Binding-site contacts:
Ligand atom N3 contacts residue TYR185 of chain 1.F at 3.4 Å.
Ligand atom O3G contacts residue GLU331 of chain 1.F at 1.9 Å (salt-bridge).
Ligand atom O1A contacts residue GLU331 of chain 1.F at 3.4 Å.
Ligand atom PG contacts residue MG1 of chain 1.U at 3.5 Å.
Ligand atom C2 contacts residue TYR185 of chain 1.F at 3.3 Å (hydrophobic).
Ligand atom O1G contacts residue ARG202 of chain 1.F at 3.6 Å.
Ligand atom O2' contacts residue HIS239 of chain 1.F at 2.9 Å (h-bond).
Ligand atom O3' contacts residue ASP200 of chain 1.F at 3.5 Å (salt-bridge).
Ligand atom O2G contacts residue GLU331 of chain 1.F at 3.4 Å (salt-bridge).
Ligand atom O2A contacts residue LYS74 of chain 1.F at 3.7 Å.
Ligand atom O3' contacts residue THR241 of chain 1.F at 2.2 Å (h-bond).
Ligand atom N1 contacts residue LEU186 of chain 1.F at 2.8 Å (h-bond).
Ligand atom C5 contacts residue GLN183 of chain 1.F at 3.8 Å.
Ligand atom C3' contacts residue THR241 of chain 1.F at 3.6 Å.
Ligand atom PG contacts residue ASP318 of chain 1.F at 3.3 Å.
Ligand atom O1B contacts residue GLU331 of chain 1.F at 2.8 Å (salt-bridge).
Ligand atom N7 contacts residue LYS150 of chain 1.F at 3.6 Å.
Ligand atom N3 contacts residue LYS198 of chain 1.F at 2.8 Å (salt-bridge).
Ligand atom O3G contacts residue MG1 of chain 1.U at 1.9 Å.
Ligand atom O1B contacts residue LYS74 of chain 1.F at 3.8 Å.
Ligand atom O1B contacts residue MG1 of chain 1.U at 2.4 Å.
Ligand atom N6 contacts residue GLN183 of chain 1.F at 3.0 Å (h-bond).
Ligand atom C2 contacts residue LYS198 of chain 1.F at 3.2 Å.
Ligand atom C2 contacts residue LEU186 of chain 1.F at 3.3 Å (hydrophobic).
Ligand atom PB contacts residue MG1 of chain 1.U at 3.7 Å.
Ligand atom O3G contacts residue ASN333 of chain 1.F at 2.8 Å (h-bond).
Ligand atom C6 contacts residue LYS184 of chain 1.F at 3.4 Å.
Ligand atom N6 contacts residue LYS184 of chain 1.F at 2.4 Å (salt-bridge).
Ligand atom N7 contacts residue GLN183 of chain 1.F at 3.2 Å (h-bond).
Ligand atom C5' contacts residue ILE330 of chain 1.F at 3.8 Å (hydrophobic).
Ligand atom O2' contacts residue LYS198 of chain 1.F at 3.5 Å.
Ligand atom N1 contacts residue TYR185 of chain 1.F at 3.2 Å.
Ligand atom O3G contacts residue ASP318 of chain 1.F at 3.7 Å.
Ligand atom N7 contacts residue ILE330 of chain 1.F at 3.6 Å.
Ligand atom N1 contacts residue LYS184 of chain 1.F at 3.6 Å.
Ligand atom O2G contacts residue ASP318 of chain 1.F at 2.0 Å (salt-bridge).
Ligand atom C3B contacts residue ASN242 of chain 1.F at 3.0 Å.
Ligand atom PG contacts residue GLU331 of chain 1.F at 3.2 Å.
Ligand atom O2A contacts residue LYS150 of chain 1.F at 3.2 Å (salt-bridge).
Ligand atom O2' contacts residue THR241 of chain 1.F at 3.6 Å (h-bond).

Sequence of chain 1.F:
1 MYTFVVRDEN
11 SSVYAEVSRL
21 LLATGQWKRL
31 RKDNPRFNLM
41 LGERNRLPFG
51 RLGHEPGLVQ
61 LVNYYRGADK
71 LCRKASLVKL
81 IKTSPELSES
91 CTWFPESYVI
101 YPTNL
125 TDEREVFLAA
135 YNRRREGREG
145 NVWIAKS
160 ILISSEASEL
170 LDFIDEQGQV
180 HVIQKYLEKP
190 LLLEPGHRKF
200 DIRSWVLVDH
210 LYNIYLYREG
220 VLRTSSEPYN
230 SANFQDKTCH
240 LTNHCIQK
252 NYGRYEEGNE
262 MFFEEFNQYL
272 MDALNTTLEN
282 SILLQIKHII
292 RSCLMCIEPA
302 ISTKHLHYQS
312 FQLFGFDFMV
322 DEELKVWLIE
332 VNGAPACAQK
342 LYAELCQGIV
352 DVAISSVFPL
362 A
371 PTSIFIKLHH

The small molecule below binds the protein below.
Small molecule (SMILES): Nc1ncnc2c1ncn2[C@@H]1O[C@H](CO[P](=O)(O)O[P](=O)(O)CP(=O)(O)O)[C@@H](O)[C@H]1O